Sequence of chain 1.E:
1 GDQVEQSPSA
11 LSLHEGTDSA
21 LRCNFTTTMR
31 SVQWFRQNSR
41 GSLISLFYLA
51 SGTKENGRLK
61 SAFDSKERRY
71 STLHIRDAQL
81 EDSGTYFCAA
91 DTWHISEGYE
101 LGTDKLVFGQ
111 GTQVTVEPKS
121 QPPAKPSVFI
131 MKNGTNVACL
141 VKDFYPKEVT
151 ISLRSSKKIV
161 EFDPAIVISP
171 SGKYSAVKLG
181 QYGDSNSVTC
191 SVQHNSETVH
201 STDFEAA

The protein below binds the small molecule below.
Small molecule (SMILES): CC(=O)N[C@@H]1[C@@H](O)[C@H](O[C@@]2(O)O[C@H](CO)[C@@H](O[C@]3(O)O[C@H](CO)[C@@H](O)[C@H](O)[C@@H]3O)[C@H](O)[C@H]2NC(C)=O)[C@@H](CO)O[C@@H]1O

Sequence of chain 1.F:
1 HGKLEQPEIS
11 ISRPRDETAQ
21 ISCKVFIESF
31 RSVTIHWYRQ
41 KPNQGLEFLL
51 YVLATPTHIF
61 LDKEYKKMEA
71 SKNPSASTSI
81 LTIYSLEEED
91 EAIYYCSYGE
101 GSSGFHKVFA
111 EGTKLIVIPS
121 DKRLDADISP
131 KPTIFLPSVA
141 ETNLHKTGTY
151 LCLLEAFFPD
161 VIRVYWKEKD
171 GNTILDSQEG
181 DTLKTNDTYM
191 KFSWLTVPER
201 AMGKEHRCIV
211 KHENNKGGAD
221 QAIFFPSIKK

Binding-site contacts:
Ligand atom C2 contacts residue PHE224 of chain 1.F at 3.4 Å (hydrophobic).
Ligand atom C2 contacts residue ASN133 of chain 1.E at 3.0 Å.
Ligand atom O5 contacts residue ASN133 of chain 1.E at 2.4 Å (h-bond).
Ligand atom C2 contacts residue ILE134 of chain 1.F at 3.8 Å (hydrophobic).
Ligand atom O2 contacts residue PHE224 of chain 1.F at 2.0 Å.
Ligand atom O6 contacts residue ASN133 of chain 1.E at 3.9 Å.
Ligand atom C1 contacts residue ASN133 of chain 1.E at 1.7 Å.
Ligand atom O6 contacts residue PRO132 of chain 1.F at 4.5 Å.
Ligand atom O3 contacts residue PHE224 of chain 1.F at 3.3 Å.
Ligand atom C1 contacts residue PHE224 of chain 1.F at 4.4 Å (hydrophobic).
Ligand atom C5 contacts residue ASN133 of chain 1.E at 3.5 Å.
Ligand atom O7 contacts residue LEU136 of chain 1.F at 3.2 Å.
Ligand atom C8 contacts residue LEU136 of chain 1.F at 4.0 Å (hydrophobic).
Ligand atom C3 contacts residue PHE224 of chain 1.F at 3.7 Å (hydrophobic).
Ligand atom O4 contacts residue PHE224 of chain 1.F at 4.1 Å.
Ligand atom C6 contacts residue ILE134 of chain 1.F at 4.1 Å (hydrophobic).
Ligand atom O5 contacts residue ILE134 of chain 1.F at 3.2 Å (h-bond).
Ligand atom O6 contacts residue THR133 of chain 1.F at 3.1 Å.
Ligand atom C6 contacts residue THR133 of chain 1.F at 4.2 Å.
Ligand atom O6 contacts residue ILE134 of chain 1.F at 3.1 Å (h-bond).
Ligand atom C7 contacts residue ASN133 of chain 1.E at 4.3 Å.
Ligand atom C6 contacts residue ASN133 of chain 1.E at 3.8 Å.
Ligand atom C7 contacts residue LEU136 of chain 1.F at 4.0 Å (hydrophobic).
Ligand atom N2 contacts residue ASN133 of chain 1.E at 3.4 Å (h-bond).
Ligand atom C1 contacts residue ILE134 of chain 1.F at 3.4 Å (hydrophobic).
Ligand atom C5 contacts residue ILE134 of chain 1.F at 4.1 Å (hydrophobic).
Ligand atom O1 contacts residue ASN133 of chain 1.E at 2.2 Å (h-bond).
Ligand atom C3 contacts residue ASN133 of chain 1.E at 4.2 Å.